This protein binds this small molecule.
Small molecule (SMILES): CC(=O)N[C@H]1[C@H](O[C@H]2[C@H](O)[C@@H](NC(C)=O)CO[C@@H]2CO)O[C@H](CO)[C@@H](O[C@@H]2O[C@H](CO[C@H]3O[C@H](CO)[C@@H](O)[C@H](O)[C@@H]3O)[C@@H](O)[C@H](O[C@H]3O[C@H](CO)[C@@H](O)[C@H](O)[C@@H]3O)[C@@H]2O)[C@@H]1O

Sequence of chain 1.F:
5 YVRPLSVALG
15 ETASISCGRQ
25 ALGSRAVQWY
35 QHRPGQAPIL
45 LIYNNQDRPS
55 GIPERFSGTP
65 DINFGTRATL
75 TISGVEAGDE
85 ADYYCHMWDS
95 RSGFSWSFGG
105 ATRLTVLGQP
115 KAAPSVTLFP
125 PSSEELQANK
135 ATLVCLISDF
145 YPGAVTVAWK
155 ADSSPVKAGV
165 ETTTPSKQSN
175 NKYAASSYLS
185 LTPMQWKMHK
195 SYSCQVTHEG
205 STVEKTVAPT

Binding-site contacts:
Ligand atom C8 contacts residue ASP290 of chain 1.D at 3.7 Å.
Ligand atom N2 contacts residue TYR135 of chain 1.D at 4.0 Å.
Ligand atom C2 contacts residue ASN118 of chain 1.D at 2.5 Å.
Ligand atom O5 contacts residue TYR135 of chain 1.D at 4.2 Å.
Ligand atom C2 contacts residue TYR135 of chain 1.D at 4.0 Å (hydrophobic).
Ligand atom O3 contacts residue TYR135 of chain 1.D at 4.2 Å.
Ligand atom O7 contacts residue TYR135 of chain 1.D at 4.3 Å.
Ligand atom C5 contacts residue ASN118 of chain 1.D at 3.6 Å.
Ligand atom C8 contacts residue LEU137 of chain 1.D at 4.0 Å (hydrophobic).
Ligand atom C8 contacts residue ARG95 of chain 1.F at 4.3 Å.
Ligand atom C4 contacts residue ASN118 of chain 1.D at 4.2 Å.
Ligand atom C3 contacts residue TYR135 of chain 1.D at 3.8 Å (hydrophobic).
Ligand atom C8 contacts residue ASN118 of chain 1.D at 4.5 Å.
Ligand atom O7 contacts residue VAL104 of chain 1.D at 3.8 Å.
Ligand atom O7 contacts residue ASN118 of chain 1.D at 3.0 Å (h-bond).
Ligand atom C8 contacts residue ILE291 of chain 1.D at 4.4 Å (hydrophobic).
Ligand atom C3 contacts residue ASN118 of chain 1.D at 3.8 Å.
Ligand atom C7 contacts residue VAL104 of chain 1.D at 4.4 Å (hydrophobic).
Ligand atom C4 contacts residue TYR135 of chain 1.D at 4.4 Å (hydrophobic).
Ligand atom C7 contacts residue ASN118 of chain 1.D at 3.2 Å.
Ligand atom C1 contacts residue TYR135 of chain 1.D at 3.7 Å (hydrophobic).
Ligand atom C5 contacts residue TYR135 of chain 1.D at 4.1 Å (hydrophobic).
Ligand atom C1 contacts residue ASN118 of chain 1.D at 1.4 Å.
Ligand atom O6 contacts residue TYR135 of chain 1.D at 4.3 Å.
Ligand atom C8 contacts residue VAL104 of chain 1.D at 4.1 Å (hydrophobic).
Ligand atom N2 contacts residue ASN118 of chain 1.D at 3.0 Å (h-bond).
Ligand atom O6 contacts residue SER120 of chain 1.D at 4.5 Å.
Ligand atom C7 contacts residue LEU137 of chain 1.D at 4.5 Å (hydrophobic).
Ligand atom O5 contacts residue ASN118 of chain 1.D at 2.3 Å (h-bond).
Ligand atom O4 contacts residue TYR135 of chain 1.D at 4.2 Å.

Sequence of chain 1.D:
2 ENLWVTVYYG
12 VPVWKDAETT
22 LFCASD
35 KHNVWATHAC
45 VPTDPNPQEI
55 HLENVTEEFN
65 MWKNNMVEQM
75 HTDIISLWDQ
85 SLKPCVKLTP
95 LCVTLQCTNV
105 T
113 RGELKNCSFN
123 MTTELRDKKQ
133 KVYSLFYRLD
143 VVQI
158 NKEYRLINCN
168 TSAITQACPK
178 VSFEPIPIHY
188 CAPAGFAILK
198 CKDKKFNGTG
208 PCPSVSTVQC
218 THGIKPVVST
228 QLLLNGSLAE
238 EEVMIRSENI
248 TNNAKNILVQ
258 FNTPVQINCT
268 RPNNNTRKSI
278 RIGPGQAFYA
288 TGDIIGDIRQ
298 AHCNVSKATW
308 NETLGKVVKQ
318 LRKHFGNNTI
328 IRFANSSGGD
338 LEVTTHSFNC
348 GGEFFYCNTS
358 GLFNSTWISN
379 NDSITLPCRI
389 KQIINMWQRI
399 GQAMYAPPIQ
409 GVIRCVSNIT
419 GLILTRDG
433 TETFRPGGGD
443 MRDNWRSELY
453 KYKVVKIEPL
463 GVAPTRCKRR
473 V